Sequence of chain 1.C:
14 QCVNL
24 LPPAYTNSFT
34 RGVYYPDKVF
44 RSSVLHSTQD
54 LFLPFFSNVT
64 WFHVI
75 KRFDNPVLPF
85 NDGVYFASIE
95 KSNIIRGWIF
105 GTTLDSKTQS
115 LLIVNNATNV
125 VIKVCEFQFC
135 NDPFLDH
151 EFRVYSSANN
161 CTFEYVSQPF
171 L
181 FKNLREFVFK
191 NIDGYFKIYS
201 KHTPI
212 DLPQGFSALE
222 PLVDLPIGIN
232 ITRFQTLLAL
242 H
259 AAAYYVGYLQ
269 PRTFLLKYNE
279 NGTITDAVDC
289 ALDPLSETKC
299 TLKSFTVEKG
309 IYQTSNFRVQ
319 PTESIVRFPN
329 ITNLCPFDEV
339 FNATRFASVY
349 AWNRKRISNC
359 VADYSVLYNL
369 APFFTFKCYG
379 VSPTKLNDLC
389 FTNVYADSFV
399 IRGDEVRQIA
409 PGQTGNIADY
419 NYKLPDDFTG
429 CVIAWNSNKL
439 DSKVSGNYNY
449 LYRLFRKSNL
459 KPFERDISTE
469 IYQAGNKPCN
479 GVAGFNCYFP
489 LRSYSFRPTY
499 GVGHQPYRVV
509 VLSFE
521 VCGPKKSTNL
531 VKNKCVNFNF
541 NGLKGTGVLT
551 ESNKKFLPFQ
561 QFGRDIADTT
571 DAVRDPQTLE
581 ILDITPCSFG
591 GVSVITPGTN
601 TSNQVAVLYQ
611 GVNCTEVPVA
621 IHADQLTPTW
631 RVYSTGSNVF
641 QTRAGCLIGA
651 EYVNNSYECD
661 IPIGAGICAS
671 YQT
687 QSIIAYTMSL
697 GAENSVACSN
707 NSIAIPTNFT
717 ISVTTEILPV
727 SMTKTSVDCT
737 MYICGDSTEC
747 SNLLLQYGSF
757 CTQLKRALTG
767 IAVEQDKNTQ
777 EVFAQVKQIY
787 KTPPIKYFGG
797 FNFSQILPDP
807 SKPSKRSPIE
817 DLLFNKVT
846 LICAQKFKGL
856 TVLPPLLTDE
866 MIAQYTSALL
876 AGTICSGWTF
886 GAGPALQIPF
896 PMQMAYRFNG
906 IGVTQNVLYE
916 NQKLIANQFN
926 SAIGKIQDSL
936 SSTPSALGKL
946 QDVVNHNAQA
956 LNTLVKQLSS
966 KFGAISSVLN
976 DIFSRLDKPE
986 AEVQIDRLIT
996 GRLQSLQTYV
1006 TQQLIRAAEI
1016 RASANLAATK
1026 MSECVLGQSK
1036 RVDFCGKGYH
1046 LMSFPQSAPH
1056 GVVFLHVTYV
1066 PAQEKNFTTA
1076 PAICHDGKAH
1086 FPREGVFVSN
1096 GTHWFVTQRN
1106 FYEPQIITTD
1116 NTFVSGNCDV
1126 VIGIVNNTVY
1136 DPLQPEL

Binding-site contacts:
Ligand atom C7 contacts residue ASN231 of chain 1.C at 3.0 Å.
Ligand atom O7 contacts residue LYS459 of chain 1.A at 3.6 Å (salt-bridge).
Ligand atom C6 contacts residue LYS455 of chain 1.A at 4.4 Å.
Ligand atom C8 contacts residue LYS459 of chain 1.A at 4.1 Å.
Ligand atom O7 contacts residue ASN231 of chain 1.C at 3.2 Å (h-bond).
Ligand atom C3 contacts residue ASN231 of chain 1.C at 3.9 Å.
Ligand atom C7 contacts residue LYS459 of chain 1.A at 4.1 Å.
Ligand atom O5 contacts residue ASN231 of chain 1.C at 2.4 Å (h-bond).
Ligand atom O7 contacts residue GLU462 of chain 1.A at 4.4 Å.
Ligand atom C8 contacts residue ASN231 of chain 1.C at 3.5 Å.
Ligand atom C2 contacts residue ASN231 of chain 1.C at 2.5 Å.
Ligand atom C8 contacts residue ILE232 of chain 1.C at 4.4 Å (hydrophobic).
Ligand atom C1 contacts residue ASN231 of chain 1.C at 1.5 Å.
Ligand atom N2 contacts residue ASN231 of chain 1.C at 2.8 Å (h-bond).
Ligand atom C5 contacts residue ASN231 of chain 1.C at 3.7 Å.
Ligand atom C4 contacts residue ASN231 of chain 1.C at 4.3 Å.

This protein binds this small molecule.
Small molecule (SMILES): CC(=O)N[C@@H]1[C@@H](O)[C@H](O)[C@@H](CO)O[C@H]1O

Sequence of chain 1.A:
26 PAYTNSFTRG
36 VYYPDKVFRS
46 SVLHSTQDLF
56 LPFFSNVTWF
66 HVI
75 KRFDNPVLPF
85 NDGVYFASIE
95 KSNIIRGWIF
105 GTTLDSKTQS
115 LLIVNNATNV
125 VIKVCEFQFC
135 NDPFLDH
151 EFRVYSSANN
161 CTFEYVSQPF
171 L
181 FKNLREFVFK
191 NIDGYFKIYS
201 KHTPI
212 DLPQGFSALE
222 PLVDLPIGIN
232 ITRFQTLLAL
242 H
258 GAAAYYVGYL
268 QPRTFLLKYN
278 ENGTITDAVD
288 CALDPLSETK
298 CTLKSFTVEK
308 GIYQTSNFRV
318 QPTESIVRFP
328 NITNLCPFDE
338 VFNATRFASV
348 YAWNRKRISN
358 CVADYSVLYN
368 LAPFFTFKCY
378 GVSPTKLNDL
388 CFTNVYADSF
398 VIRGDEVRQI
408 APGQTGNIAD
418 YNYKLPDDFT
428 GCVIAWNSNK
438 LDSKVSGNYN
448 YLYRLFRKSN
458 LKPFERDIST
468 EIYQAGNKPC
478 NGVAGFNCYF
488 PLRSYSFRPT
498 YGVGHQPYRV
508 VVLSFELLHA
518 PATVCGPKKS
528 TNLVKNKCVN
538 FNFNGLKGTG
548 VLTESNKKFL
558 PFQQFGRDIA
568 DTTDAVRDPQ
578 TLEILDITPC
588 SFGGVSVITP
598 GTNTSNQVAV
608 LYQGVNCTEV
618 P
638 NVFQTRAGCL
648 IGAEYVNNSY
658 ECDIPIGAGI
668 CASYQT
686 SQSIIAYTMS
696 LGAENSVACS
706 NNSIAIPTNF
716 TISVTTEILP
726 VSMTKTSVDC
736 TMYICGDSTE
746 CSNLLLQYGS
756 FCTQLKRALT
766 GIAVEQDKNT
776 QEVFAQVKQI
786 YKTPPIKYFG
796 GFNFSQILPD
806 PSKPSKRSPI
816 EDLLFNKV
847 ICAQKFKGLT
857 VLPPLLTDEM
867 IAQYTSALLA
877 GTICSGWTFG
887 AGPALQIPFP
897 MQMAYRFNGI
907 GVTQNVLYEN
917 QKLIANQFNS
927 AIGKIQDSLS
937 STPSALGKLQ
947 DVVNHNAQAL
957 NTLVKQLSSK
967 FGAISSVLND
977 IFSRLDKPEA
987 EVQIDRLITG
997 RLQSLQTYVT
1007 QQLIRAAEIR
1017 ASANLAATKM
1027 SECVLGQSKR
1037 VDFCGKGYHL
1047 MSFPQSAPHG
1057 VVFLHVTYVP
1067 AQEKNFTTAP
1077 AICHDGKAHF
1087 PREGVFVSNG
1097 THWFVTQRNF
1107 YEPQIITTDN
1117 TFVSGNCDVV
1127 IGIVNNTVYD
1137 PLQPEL